The protein below binds the small molecule below.
Small molecule (SMILES): CC[C@H](C)[C@H](NC(=O)[C@H](CO)NC(=O)[C@H](Cc1ccc(O)cc1)NC(=O)[C@H](CCCCN)NC(=O)[C@@H]1CCCN1C(=O)[C@H](CCSC)NC(=O)[C@@H](N)Cc1ccccc1)C(=O)O

Sequence of chain 1.C:
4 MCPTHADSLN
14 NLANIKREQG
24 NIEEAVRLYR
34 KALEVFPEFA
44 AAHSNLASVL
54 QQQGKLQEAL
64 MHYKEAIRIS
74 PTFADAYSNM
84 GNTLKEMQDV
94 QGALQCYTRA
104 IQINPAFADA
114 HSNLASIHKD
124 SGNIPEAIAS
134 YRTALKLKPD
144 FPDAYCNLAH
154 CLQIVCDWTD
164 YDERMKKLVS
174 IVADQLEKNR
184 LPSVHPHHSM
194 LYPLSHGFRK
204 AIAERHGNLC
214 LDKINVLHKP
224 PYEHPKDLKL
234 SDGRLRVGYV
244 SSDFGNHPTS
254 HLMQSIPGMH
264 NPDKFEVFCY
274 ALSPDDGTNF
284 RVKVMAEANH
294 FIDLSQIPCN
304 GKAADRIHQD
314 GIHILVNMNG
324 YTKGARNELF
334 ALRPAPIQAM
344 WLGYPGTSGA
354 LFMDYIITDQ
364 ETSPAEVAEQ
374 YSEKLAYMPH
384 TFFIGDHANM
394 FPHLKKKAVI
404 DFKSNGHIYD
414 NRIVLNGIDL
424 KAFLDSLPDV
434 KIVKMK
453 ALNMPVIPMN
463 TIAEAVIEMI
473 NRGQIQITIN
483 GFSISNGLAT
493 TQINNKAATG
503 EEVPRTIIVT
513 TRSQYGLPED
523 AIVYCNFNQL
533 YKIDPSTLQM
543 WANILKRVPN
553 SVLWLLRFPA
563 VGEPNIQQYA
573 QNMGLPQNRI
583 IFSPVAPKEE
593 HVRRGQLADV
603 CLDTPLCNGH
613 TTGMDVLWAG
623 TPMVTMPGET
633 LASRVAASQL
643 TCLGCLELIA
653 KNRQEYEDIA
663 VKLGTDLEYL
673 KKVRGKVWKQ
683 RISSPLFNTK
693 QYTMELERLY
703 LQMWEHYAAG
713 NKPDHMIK

Binding-site contacts:
Ligand atom CD1 contacts residue SER515 of chain 1.C at 3.2 Å.
Ligand atom CZ contacts residue LEU519 of chain 1.C at 3.5 Å (hydrophobic).
Ligand atom CD contacts residue GLY518 of chain 1.C at 3.7 Å.
Ligand atom SD contacts residue ARG474 of chain 1.C at 3.5 Å (salt-bridge).
Ligand atom O contacts residue GLY475 of chain 1.C at 3.3 Å.
Ligand atom O contacts residue ASN488 of chain 1.C at 3.7 Å.
Ligand atom N contacts residue SER515 of chain 1.C at 3.1 Å (h-bond).
Ligand atom OH contacts residue LEU519 of chain 1.C at 2.7 Å (h-bond).
Ligand atom C contacts residue GLY475 of chain 1.C at 3.6 Å.
Ligand atom CD2 contacts residue ILE477 of chain 1.C at 3.5 Å (hydrophobic).
Ligand atom O contacts residue LEU490 of chain 1.C at 3.7 Å.
Ligand atom CG contacts residue GLN516 of chain 1.C at 3.7 Å.
Ligand atom OH contacts residue GLU521 of chain 1.C at 3.6 Å.
Ligand atom CD1 contacts residue LEU490 of chain 1.C at 3.5 Å (hydrophobic).
Ligand atom CG contacts residue GLY518 of chain 1.C at 3.5 Å.
Ligand atom CG2 contacts residue PHE405 of chain 1.C at 3.7 Å (hydrophobic).
Ligand atom CG contacts residue ASN473 of chain 1.C at 3.5 Å.
Ligand atom CE1 contacts residue LEU490 of chain 1.C at 3.5 Å (hydrophobic).
Ligand atom CD contacts residue ILE472 of chain 1.C at 3.1 Å (hydrophobic).
Ligand atom CE contacts residue ASN473 of chain 1.C at 3.5 Å.
Ligand atom CE2 contacts residue SER515 of chain 1.C at 3.8 Å.
Ligand atom CA contacts residue ASN473 of chain 1.C at 3.5 Å.
Ligand atom CD contacts residue TYR517 of chain 1.C at 3.6 Å (hydrophobic).
Ligand atom CD contacts residue ASN473 of chain 1.C at 3.2 Å.
Ligand atom CE1 contacts residue SER515 of chain 1.C at 3.8 Å.
Ligand atom CG contacts residue ILE472 of chain 1.C at 3.5 Å (hydrophobic).
Ligand atom CG1 contacts residue SER515 of chain 1.C at 3.5 Å.
Ligand atom OH contacts residue SER515 of chain 1.C at 3.8 Å.
Ligand atom CE1 contacts residue LEU519 of chain 1.C at 3.5 Å (hydrophobic).
Ligand atom N contacts residue ASN473 of chain 1.C at 3.4 Å (h-bond).
Ligand atom O contacts residue ASN473 of chain 1.C at 3.6 Å.
Ligand atom CG1 contacts residue ASN473 of chain 1.C at 3.7 Å.
Ligand atom CZ contacts residue SER515 of chain 1.C at 3.6 Å.
Ligand atom CB contacts residue GLY518 of chain 1.C at 3.7 Å.
Ligand atom CB contacts residue GLY475 of chain 1.C at 3.8 Å.
Ligand atom CD2 contacts residue ALA491 of chain 1.C at 3.8 Å (hydrophobic).
Ligand atom CB contacts residue SER515 of chain 1.C at 3.6 Å.
Ligand atom N contacts residue GLY475 of chain 1.C at 3.7 Å.
Ligand atom CE2 contacts residue GLN494 of chain 1.C at 3.0 Å.
Ligand atom OXT contacts residue ASN473 of chain 1.C at 3.6 Å.